Binding-site contacts:
Ligand atom C8 contacts residue PRO179 of chain 39.F at 4.4 Å (hydrophobic).
Ligand atom C3 contacts residue GLU127 of chain 39.F at 3.6 Å.
Ligand atom C8 contacts residue ASN156 of chain 39.F at 4.2 Å.
Ligand atom C1 contacts residue ASN156 of chain 39.F at 1.4 Å.
Ligand atom O5 contacts residue ASN156 of chain 39.F at 2.5 Å (h-bond).
Ligand atom C6 contacts residue GLU127 of chain 39.F at 3.8 Å.
Ligand atom C7 contacts residue ASN156 of chain 39.F at 3.3 Å.
Ligand atom O5 contacts residue GLY126 of chain 39.F at 3.7 Å.
Ligand atom C2 contacts residue ASN156 of chain 39.F at 2.3 Å.
Ligand atom C5 contacts residue GLU127 of chain 39.F at 3.6 Å.
Ligand atom C6 contacts residue LYS128 of chain 39.F at 4.3 Å.
Ligand atom C1 contacts residue GLY126 of chain 39.F at 3.4 Å.
Ligand atom C5 contacts residue ASN156 of chain 39.F at 3.7 Å.
Ligand atom C5 contacts residue GLY126 of chain 39.F at 4.0 Å.
Ligand atom O4 contacts residue GLU127 of chain 39.F at 3.1 Å (salt-bridge).
Ligand atom O7 contacts residue ASN156 of chain 39.F at 3.2 Å (h-bond).
Ligand atom O3 contacts residue GLU127 of chain 39.F at 4.2 Å.
Ligand atom C4 contacts residue GLU127 of chain 39.F at 3.6 Å.
Ligand atom C4 contacts residue ASN156 of chain 39.F at 4.2 Å.
Ligand atom C3 contacts residue ASN156 of chain 39.F at 3.6 Å.
Ligand atom N2 contacts residue ASN156 of chain 39.F at 2.5 Å (h-bond).

The protein below binds the small molecule below.
Small molecule (SMILES): CC(=O)N[C@@H]1[C@@H](O)[C@H](O)[C@@H](CO)O[C@H]1O

Sequence of chain 39.F:
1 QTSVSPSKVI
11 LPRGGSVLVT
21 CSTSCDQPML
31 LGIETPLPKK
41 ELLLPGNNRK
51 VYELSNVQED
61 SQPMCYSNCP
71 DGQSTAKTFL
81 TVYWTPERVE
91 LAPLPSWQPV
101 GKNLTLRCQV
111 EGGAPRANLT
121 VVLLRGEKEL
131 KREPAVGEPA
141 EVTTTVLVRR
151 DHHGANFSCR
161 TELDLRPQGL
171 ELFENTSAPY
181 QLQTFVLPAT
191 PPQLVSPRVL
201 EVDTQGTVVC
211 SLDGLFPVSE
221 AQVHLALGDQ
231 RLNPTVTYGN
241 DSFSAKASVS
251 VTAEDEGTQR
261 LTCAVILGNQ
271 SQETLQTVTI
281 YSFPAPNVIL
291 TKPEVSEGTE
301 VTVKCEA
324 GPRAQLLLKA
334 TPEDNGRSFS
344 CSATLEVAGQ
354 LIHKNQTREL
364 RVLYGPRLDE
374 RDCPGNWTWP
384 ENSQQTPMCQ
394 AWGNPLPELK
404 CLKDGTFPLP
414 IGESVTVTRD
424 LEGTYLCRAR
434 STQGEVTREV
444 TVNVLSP